This protein binds this small molecule.
Small molecule (SMILES): CC(=O)N[C@H]1[C@H](O[C@H]2[C@H](O)[C@@H](NC(C)=O)CO[C@@H]2CO[C@@H]2O[C@@H](C)[C@@H](O)[C@@H](O)[C@@H]2O)O[C@H](CO)[C@@H](O)[C@@H]1O

Sequence of chain 5.A:
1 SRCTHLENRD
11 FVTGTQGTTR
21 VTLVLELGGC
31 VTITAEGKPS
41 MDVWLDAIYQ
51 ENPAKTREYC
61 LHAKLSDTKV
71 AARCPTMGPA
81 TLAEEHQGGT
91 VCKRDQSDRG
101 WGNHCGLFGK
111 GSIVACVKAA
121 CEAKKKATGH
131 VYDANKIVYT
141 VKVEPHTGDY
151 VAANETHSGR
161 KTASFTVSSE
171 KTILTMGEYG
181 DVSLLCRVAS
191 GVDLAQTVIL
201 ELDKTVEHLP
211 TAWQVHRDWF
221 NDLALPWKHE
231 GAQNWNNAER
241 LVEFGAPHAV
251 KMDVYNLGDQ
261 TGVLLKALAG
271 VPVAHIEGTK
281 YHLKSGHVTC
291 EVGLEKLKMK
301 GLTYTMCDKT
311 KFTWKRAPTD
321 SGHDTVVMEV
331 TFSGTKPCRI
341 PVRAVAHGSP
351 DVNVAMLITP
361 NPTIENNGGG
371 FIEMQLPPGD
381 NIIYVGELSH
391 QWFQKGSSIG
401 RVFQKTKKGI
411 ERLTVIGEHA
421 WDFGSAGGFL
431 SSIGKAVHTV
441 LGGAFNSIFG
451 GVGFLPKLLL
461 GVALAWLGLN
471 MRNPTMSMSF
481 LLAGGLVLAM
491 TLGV

Binding-site contacts:
Ligand atom C5 contacts residue HIS104 of chain 5.B at 3.2 Å.
Ligand atom C4 contacts residue HIS104 of chain 5.B at 4.5 Å.
Ligand atom C4 contacts residue ASN154 of chain 5.A at 4.2 Å.
Ligand atom C1 contacts residue ASN154 of chain 5.A at 1.4 Å.
Ligand atom C5 contacts residue ASN154 of chain 5.A at 3.6 Å.
Ligand atom C3 contacts residue ASN154 of chain 5.A at 3.8 Å.
Ligand atom C1 contacts residue HIS104 of chain 5.B at 3.7 Å.
Ligand atom N2 contacts residue ASN154 of chain 5.A at 2.9 Å (h-bond).
Ligand atom C2 contacts residue ASN154 of chain 5.A at 2.4 Å.
Ligand atom O5 contacts residue HIS104 of chain 5.B at 3.1 Å.
Ligand atom C6 contacts residue VAL250 of chain 5.B at 4.3 Å (hydrophobic).
Ligand atom C8 contacts residue HIS104 of chain 5.B at 4.5 Å.
Ligand atom C6 contacts residue HIS104 of chain 5.B at 3.5 Å.
Ligand atom O7 contacts residue ASN154 of chain 5.A at 3.4 Å (h-bond).
Ligand atom C7 contacts residue ASN154 of chain 5.A at 3.4 Å.
Ligand atom O5 contacts residue ASN154 of chain 5.A at 2.3 Å (h-bond).
Ligand atom C8 contacts residue ASN154 of chain 5.A at 3.7 Å.

Sequence of chain 5.B:
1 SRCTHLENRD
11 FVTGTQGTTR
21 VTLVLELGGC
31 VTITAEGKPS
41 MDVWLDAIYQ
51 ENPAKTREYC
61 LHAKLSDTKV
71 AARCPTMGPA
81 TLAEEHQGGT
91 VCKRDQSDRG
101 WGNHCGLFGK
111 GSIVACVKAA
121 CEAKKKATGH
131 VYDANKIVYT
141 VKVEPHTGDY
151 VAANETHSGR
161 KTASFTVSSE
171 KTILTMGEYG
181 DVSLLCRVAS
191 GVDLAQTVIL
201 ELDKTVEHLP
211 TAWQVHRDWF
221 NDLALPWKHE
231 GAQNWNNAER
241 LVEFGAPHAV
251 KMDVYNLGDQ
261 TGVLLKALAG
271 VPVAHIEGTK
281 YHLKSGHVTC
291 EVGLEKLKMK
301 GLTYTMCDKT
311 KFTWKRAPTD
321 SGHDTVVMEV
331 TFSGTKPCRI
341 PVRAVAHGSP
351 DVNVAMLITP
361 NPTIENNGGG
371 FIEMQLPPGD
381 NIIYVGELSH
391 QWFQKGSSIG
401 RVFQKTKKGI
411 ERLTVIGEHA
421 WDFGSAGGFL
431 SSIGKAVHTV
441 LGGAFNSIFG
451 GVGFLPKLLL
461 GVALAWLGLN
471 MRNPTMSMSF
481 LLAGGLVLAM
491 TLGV